This small molecule binds to this protein.
Small molecule (SMILES): Cc1cn([C@H]2C[C@H](O[P](=O)(O)OC[C@H]3O[C@@H](n4ccc(N)nc4=O)C[C@@H]3O[P](=O)(O)OC[C@H]3O[C@@H](n4cnc5c(=O)nc(N)[nH]c54)C[C@@H]3O[P](=O)(O)OC[C@H]3O[C@@H](n4cnc5c(=O)nc(N)[nH]c54)C[C@@H]3O)[C@@H](CO[P](=O)(O)O[C@H]3C[C@H](n4cnc5c(=O)nc(N)[nH]c54)O[C@@H]3COP(=O)(O)O)O2)c(=O)[nH]c1=O

Binding-site contacts:
Ligand atom OP1 contacts residue LEU62 of chain 1.D at 3.8 Å.
Ligand atom OP1 contacts residue GLY66 of chain 1.D at 2.8 Å (h-bond).
Ligand atom OP3 contacts residue LYS35 of chain 1.D at 3.8 Å.
Ligand atom C5' contacts residue GLY64 of chain 1.D at 3.5 Å.
Ligand atom O4' contacts residue ALA38 of chain 1.D at 3.7 Å.
Ligand atom C5' contacts residue TYR39 of chain 1.D at 3.4 Å (hydrophobic).
Ligand atom OP1 contacts residue THR67 of chain 1.D at 3.7 Å.
Ligand atom O3' contacts residue GLY66 of chain 1.D at 3.9 Å.
Ligand atom OP2 contacts residue LYS68 of chain 1.D at 3.1 Å.
Ligand atom OP2 contacts residue VAL65 of chain 1.D at 3.7 Å.
Ligand atom N3 contacts residue ALA38 of chain 1.D at 3.5 Å.
Ligand atom OP2 contacts residue NA1 of chain 1.H at 3.8 Å.
Ligand atom OP2 contacts residue THR67 of chain 1.D at 3.8 Å.
Ligand atom P contacts residue NA1 of chain 1.H at 3.5 Å.
Ligand atom OP1 contacts residue ILE69 of chain 1.D at 3.0 Å (h-bond).
Ligand atom P contacts residue GLY66 of chain 1.D at 3.8 Å.
Ligand atom P contacts residue LYS35 of chain 1.D at 3.8 Å.
Ligand atom P contacts residue LYS68 of chain 1.D at 3.8 Å.
Ligand atom O6 contacts residue HIS34 of chain 1.D at 3.9 Å.
Ligand atom OP1 contacts residue NA1 of chain 1.H at 2.4 Å (h-bond).
Ligand atom OP1 contacts residue PRO63 of chain 1.D at 3.7 Å.
Ligand atom OP1 contacts residue GLY64 of chain 1.D at 2.8 Å (h-bond).
Ligand atom C1' contacts residue ALA38 of chain 1.D at 3.9 Å (hydrophobic).
Ligand atom OP1 contacts residue VAL65 of chain 1.D at 3.4 Å (h-bond).
Ligand atom OP3 contacts residue LYS68 of chain 1.D at 3.2 Å.
Ligand atom C3' contacts residue GLY66 of chain 1.D at 3.5 Å.
Ligand atom OP2 contacts residue LYS35 of chain 1.D at 2.7 Å (salt-bridge).
Ligand atom C4' contacts residue GLY64 of chain 1.D at 3.3 Å.
Ligand atom OP1 contacts residue LYS68 of chain 1.D at 3.6 Å (salt-bridge).
Ligand atom O3' contacts residue ILE69 of chain 1.D at 3.8 Å.
Ligand atom O5' contacts residue GLY66 of chain 1.D at 3.7 Å.
Ligand atom O3' contacts residue VAL65 of chain 1.D at 3.7 Å.
Ligand atom P contacts residue ILE69 of chain 1.D at 3.9 Å.
Ligand atom P contacts residue GLY64 of chain 1.D at 3.8 Å.
Ligand atom O3' contacts residue GLY64 of chain 1.D at 3.4 Å.
Ligand atom P contacts residue LYS68 of chain 1.D at 3.8 Å.
Ligand atom C5' contacts residue GLY64 of chain 1.D at 3.9 Å.
Ligand atom C5' contacts residue GLY66 of chain 1.D at 3.8 Å.
Ligand atom OP1 contacts residue LYS68 of chain 1.D at 3.2 Å.
Ligand atom OP2 contacts residue GLY66 of chain 1.D at 3.5 Å.

Sequence of chain 1.D:
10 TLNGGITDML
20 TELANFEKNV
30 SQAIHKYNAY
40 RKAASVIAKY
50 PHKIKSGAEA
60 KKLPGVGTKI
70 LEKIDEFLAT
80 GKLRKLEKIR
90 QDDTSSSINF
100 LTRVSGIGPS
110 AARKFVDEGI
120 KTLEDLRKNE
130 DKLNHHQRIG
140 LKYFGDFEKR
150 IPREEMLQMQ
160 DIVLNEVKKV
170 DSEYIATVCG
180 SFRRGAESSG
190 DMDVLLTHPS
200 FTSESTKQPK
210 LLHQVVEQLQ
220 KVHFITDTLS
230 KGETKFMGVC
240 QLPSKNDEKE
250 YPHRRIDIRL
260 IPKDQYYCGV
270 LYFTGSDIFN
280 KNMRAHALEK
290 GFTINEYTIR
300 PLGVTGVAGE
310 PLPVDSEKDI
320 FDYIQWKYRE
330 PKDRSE